A small-molecule ligand and the protein it binds are described below.
Small molecule (SMILES): CC(=O)N[C@H]1[C@H]([C@H](O)[C@H](O)CO)O[C@@](O[C@H](CO)[C@@H](O)[C@@H]2O[C@@H](C(=O)O)C[C@H](O)[C@H]2NC(C)=O)(C(=O)O)C[C@@H]1O

Sequence of chain 5.B:
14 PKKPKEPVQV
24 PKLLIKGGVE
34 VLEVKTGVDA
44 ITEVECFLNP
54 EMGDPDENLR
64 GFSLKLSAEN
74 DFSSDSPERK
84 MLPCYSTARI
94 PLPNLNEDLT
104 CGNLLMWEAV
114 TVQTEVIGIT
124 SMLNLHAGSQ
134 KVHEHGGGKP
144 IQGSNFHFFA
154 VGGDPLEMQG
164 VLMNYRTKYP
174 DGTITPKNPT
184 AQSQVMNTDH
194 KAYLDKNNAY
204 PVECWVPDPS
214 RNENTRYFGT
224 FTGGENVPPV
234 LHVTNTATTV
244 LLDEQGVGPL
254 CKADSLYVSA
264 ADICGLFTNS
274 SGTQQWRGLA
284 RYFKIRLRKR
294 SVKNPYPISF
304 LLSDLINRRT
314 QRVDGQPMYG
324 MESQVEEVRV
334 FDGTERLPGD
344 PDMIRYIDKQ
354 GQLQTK

Sequence of chain 5.A:
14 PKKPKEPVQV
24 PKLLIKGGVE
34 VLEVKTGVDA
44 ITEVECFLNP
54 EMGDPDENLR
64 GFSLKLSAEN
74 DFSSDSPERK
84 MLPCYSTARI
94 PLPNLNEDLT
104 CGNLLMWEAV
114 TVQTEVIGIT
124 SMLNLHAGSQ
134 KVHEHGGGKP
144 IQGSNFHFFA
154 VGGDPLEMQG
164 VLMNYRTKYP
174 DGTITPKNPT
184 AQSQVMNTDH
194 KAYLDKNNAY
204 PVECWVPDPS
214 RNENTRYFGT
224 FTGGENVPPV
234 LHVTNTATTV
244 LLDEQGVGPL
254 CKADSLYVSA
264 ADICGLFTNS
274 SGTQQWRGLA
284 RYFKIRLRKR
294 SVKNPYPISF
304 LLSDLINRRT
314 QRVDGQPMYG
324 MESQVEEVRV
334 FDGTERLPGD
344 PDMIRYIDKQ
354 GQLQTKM

Binding-site contacts:
Ligand atom C1 contacts residue SER274 of chain 5.B at 3.7 Å.
Ligand atom C11 contacts residue LEU62 of chain 5.B at 4.1 Å (hydrophobic).
Ligand atom C9 contacts residue LEU67 of chain 5.B at 4.1 Å (hydrophobic).
Ligand atom O8 contacts residue LYS68 of chain 5.B at 3.4 Å.
Ligand atom C10 contacts residue PHE75 of chain 5.C at 3.1 Å (hydrophobic).
Ligand atom C5 contacts residue ASN272 of chain 5.B at 4.1 Å.
Ligand atom C11 contacts residue THR276 of chain 5.B at 3.3 Å.
Ligand atom C6 contacts residue ASN272 of chain 5.B at 3.6 Å.
Ligand atom C1 contacts residue ASN272 of chain 5.B at 3.8 Å.
Ligand atom O9 contacts residue LYS68 of chain 5.B at 2.9 Å (salt-bridge).
Ligand atom C4 contacts residue ASN272 of chain 5.B at 4.1 Å.
Ligand atom O8 contacts residue GLN278 of chain 5.B at 3.5 Å (h-bond).
Ligand atom O1B contacts residue THR276 of chain 5.B at 3.7 Å.
Ligand atom C10 contacts residue ASN272 of chain 5.B at 4.0 Å.
Ligand atom C11 contacts residue PHE270 of chain 5.B at 3.8 Å (hydrophobic).
Ligand atom C9 contacts residue GLN278 of chain 5.B at 3.2 Å.
Ligand atom C11 contacts residue SER274 of chain 5.B at 4.0 Å.
Ligand atom O7 contacts residue LEU62 of chain 5.B at 3.8 Å.
Ligand atom O1A contacts residue LYS68 of chain 5.B at 2.9 Å.
Ligand atom O1B contacts residue ASN272 of chain 5.B at 3.4 Å (h-bond).
Ligand atom C7 contacts residue GLN278 of chain 5.B at 3.8 Å.
Ligand atom C11 contacts residue GLN278 of chain 5.B at 3.5 Å.
Ligand atom O1B contacts residue LYS68 of chain 5.B at 3.9 Å.
Ligand atom C11 contacts residue ASN272 of chain 5.B at 3.6 Å.
Ligand atom N5 contacts residue ASN272 of chain 5.B at 3.2 Å (h-bond).
Ligand atom C11 contacts residue HIS138 of chain 5.A at 3.5 Å.
Ligand atom C10 contacts residue GLN278 of chain 5.B at 4.0 Å.
Ligand atom C8 contacts residue GLN278 of chain 5.B at 3.6 Å.
Ligand atom O1A contacts residue SER274 of chain 5.B at 2.6 Å (h-bond).
Ligand atom C11 contacts residue PHE65 of chain 5.B at 3.8 Å (hydrophobic).
Ligand atom C9 contacts residue LYS68 of chain 5.B at 3.8 Å.
Ligand atom O9 contacts residue LEU67 of chain 5.B at 3.3 Å.
Ligand atom O9 contacts residue GLN278 of chain 5.B at 4.0 Å.
Ligand atom C1 contacts residue LYS68 of chain 5.B at 3.7 Å.
Ligand atom O8 contacts residue ASN272 of chain 5.B at 3.5 Å (h-bond).
Ligand atom O10 contacts residue PHE75 of chain 5.C at 3.0 Å.
Ligand atom C11 contacts residue PHE75 of chain 5.C at 2.3 Å (hydrophobic).
Ligand atom O10 contacts residue LEU62 of chain 5.B at 4.0 Å.
Ligand atom N5 contacts residue GLN278 of chain 5.B at 3.9 Å.
Ligand atom O1B contacts residue SER274 of chain 5.B at 4.1 Å.

Sequence of chain 5.C:
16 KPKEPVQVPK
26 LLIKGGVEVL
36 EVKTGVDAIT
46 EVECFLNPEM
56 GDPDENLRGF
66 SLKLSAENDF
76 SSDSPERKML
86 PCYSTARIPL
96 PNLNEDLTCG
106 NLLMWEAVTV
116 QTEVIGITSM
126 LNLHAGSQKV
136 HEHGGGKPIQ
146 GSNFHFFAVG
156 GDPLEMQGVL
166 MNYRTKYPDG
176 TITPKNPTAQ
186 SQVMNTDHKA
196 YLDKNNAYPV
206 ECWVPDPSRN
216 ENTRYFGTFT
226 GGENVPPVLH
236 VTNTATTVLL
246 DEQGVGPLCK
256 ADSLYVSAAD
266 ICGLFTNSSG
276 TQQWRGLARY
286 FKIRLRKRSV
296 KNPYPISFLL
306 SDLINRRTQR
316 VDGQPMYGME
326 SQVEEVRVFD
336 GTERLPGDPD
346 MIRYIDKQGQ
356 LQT